This small molecule binds to this protein.
Small molecule (SMILES): Nc1ccn([C@H]2C[C@H](O[P](=O)(O)OC[C@H]3O[C@@H](n4cnc5c(N)ncnc54)C[C@@H]3O)[C@@H](CO)O2)c(=O)n1

Sequence of chain 2.A:
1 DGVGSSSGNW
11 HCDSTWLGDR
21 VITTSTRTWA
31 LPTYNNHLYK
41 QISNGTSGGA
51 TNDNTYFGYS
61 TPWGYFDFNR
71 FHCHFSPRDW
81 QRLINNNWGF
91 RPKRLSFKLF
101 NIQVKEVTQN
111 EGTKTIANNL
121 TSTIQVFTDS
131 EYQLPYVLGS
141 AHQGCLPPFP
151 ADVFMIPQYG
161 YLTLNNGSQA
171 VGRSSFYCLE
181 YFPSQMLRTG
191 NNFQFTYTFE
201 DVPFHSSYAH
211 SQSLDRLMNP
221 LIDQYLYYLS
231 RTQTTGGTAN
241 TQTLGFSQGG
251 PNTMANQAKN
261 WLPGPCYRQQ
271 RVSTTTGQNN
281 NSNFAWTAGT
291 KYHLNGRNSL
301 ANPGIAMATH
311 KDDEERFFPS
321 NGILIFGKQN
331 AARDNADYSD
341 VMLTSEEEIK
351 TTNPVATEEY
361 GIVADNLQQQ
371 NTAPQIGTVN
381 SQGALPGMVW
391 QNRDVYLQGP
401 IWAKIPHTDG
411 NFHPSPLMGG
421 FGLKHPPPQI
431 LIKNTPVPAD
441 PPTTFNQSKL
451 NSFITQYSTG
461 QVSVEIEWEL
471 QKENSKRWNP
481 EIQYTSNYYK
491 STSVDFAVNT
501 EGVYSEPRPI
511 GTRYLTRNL

Binding-site contacts:
Ligand atom C4 contacts residue PRO203 of chain 2.A at 4.0 Å (hydrophobic).
Ligand atom N6 contacts residue GLY420 of chain 2.A at 3.7 Å.
Ligand atom N7 contacts residue SER415 of chain 2.A at 3.9 Å.
Ligand atom C1' contacts residue PRO203 of chain 2.A at 4.1 Å (hydrophobic).
Ligand atom N4 contacts residue VAL202 of chain 2.A at 2.9 Å (h-bond).
Ligand atom C2 contacts residue GLY422 of chain 2.A at 3.2 Å.
Ligand atom C6 contacts residue VAL202 of chain 2.A at 4.2 Å (hydrophobic).
Ligand atom N6 contacts residue GLY422 of chain 2.A at 3.3 Å (h-bond).
Ligand atom N1 contacts residue PRO203 of chain 2.A at 3.8 Å.
Ligand atom C4 contacts residue VAL202 of chain 2.A at 3.7 Å (hydrophobic).
Ligand atom N7 contacts residue ASN392 of chain 2.A at 4.2 Å.
Ligand atom N6 contacts residue VAL202 of chain 2.A at 4.2 Å.
Ligand atom C4 contacts residue ASP201 of chain 2.A at 3.5 Å.
Ligand atom N4 contacts residue ASP201 of chain 2.A at 2.6 Å.
Ligand atom C6 contacts residue SER415 of chain 2.A at 4.1 Å.
Ligand atom N3 contacts residue ASP201 of chain 2.A at 4.2 Å.
Ligand atom C5 contacts residue ASP201 of chain 2.A at 3.3 Å.
Ligand atom C5 contacts residue PRO203 of chain 2.A at 4.0 Å (hydrophobic).
Ligand atom N7 contacts residue HIS413 of chain 2.A at 4.2 Å.
Ligand atom N6 contacts residue PHE421 of chain 2.A at 3.8 Å.
Ligand atom C5 contacts residue VAL202 of chain 2.A at 3.6 Å (hydrophobic).
Ligand atom C5 contacts residue ARG91 of chain 2.A at 4.2 Å.
Ligand atom C2' contacts residue HIS413 of chain 2.A at 3.7 Å.
Ligand atom C6 contacts residue PRO203 of chain 2.A at 4.0 Å (hydrophobic).
Ligand atom C2 contacts residue PRO203 of chain 2.A at 4.0 Å (hydrophobic).
Ligand atom C6 contacts residue PRO203 of chain 2.A at 4.0 Å (hydrophobic).
Ligand atom C2' contacts residue PRO203 of chain 2.A at 3.3 Å (hydrophobic).
Ligand atom C8 contacts residue HIS413 of chain 2.A at 3.9 Å.
Ligand atom N7 contacts residue PRO203 of chain 2.A at 4.1 Å.
Ligand atom C5 contacts residue PRO203 of chain 2.A at 3.8 Å (hydrophobic).
Ligand atom N1 contacts residue VAL202 of chain 2.A at 3.5 Å.
Ligand atom N6 contacts residue SER415 of chain 2.A at 3.8 Å.
Ligand atom O3' contacts residue PRO414 of chain 2.A at 4.2 Å.
Ligand atom C4 contacts residue PRO203 of chain 2.A at 4.1 Å (hydrophobic).
Ligand atom N1 contacts residue GLY422 of chain 2.A at 2.9 Å (h-bond).
Ligand atom C2' contacts residue PRO414 of chain 2.A at 3.6 Å (hydrophobic).
Ligand atom C6 contacts residue GLY422 of chain 2.A at 3.7 Å.
Ligand atom C2 contacts residue VAL202 of chain 2.A at 4.1 Å (hydrophobic).
Ligand atom C6 contacts residue VAL202 of chain 2.A at 4.1 Å (hydrophobic).
Ligand atom N1 contacts residue PRO203 of chain 2.A at 4.2 Å.